Sequence of chain 1.B:
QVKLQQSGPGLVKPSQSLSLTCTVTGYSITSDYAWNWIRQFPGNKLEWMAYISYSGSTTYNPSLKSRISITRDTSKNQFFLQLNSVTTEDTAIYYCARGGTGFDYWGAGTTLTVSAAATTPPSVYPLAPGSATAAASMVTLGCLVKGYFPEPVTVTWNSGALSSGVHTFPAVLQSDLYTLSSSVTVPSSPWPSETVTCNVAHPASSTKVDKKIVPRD

Binding-site contacts:
Ligand atom OD2 contacts residue SER91 of chain 1.A at 2.9 Å (h-bond).
Ligand atom CG contacts residue TYR32 of chain 1.A at 3.4 Å (hydrophobic).
Ligand atom OD2 contacts residue THR101 of chain 1.B at 3.7 Å.
Ligand atom N contacts residue TYR51 of chain 1.B at 3.0 Å (h-bond).
Ligand atom CZ contacts residue LEU96 of chain 1.A at 3.6 Å (hydrophobic).
Ligand atom CG contacts residue SER91 of chain 1.A at 3.7 Å.
Ligand atom OD2 contacts residue GLY102 of chain 1.B at 3.2 Å (h-bond).
Ligand atom CE2 contacts residue ASN36 of chain 1.B at 3.3 Å.
Ligand atom CD2 contacts residue TYR51 of chain 1.B at 3.7 Å (hydrophobic).
Ligand atom OD2 contacts residue TYR32 of chain 1.A at 3.5 Å.
Ligand atom CA contacts residue ASP32 of chain 1.B at 3.3 Å.
Ligand atom N contacts residue SER91 of chain 1.A at 3.6 Å (h-bond).
Ligand atom CZ contacts residue GLY99 of chain 1.B at 3.7 Å.
Ligand atom CD contacts residue SER91 of chain 1.A at 3.7 Å.
Ligand atom OD2 contacts residue GLY100 of chain 1.B at 3.3 Å (h-bond).
Ligand atom C contacts residue TYR92 of chain 1.A at 3.7 Å (hydrophobic).
Ligand atom CD2 contacts residue ALA34 of chain 1.B at 3.6 Å (hydrophobic).
Ligand atom CE2 contacts residue LEU96 of chain 1.A at 3.8 Å (hydrophobic).
Ligand atom OD1 contacts residue GLY100 of chain 1.B at 3.2 Å (h-bond).
Ligand atom CD contacts residue TYR32 of chain 1.A at 3.4 Å (hydrophobic).
Ligand atom CG contacts residue GLY100 of chain 1.B at 3.1 Å.
Ligand atom O contacts residue TYR51 of chain 1.B at 3.4 Å (h-bond).
Ligand atom N contacts residue SER91 of chain 1.A at 2.9 Å (h-bond).
Ligand atom CE1 contacts residue GLY100 of chain 1.B at 3.5 Å.
Ligand atom CD1 contacts residue GLY100 of chain 1.B at 3.6 Å.
Ligand atom OD1 contacts residue TYR32 of chain 1.A at 3.3 Å.
Ligand atom N contacts residue TYR92 of chain 1.A at 3.3 Å (h-bond).
Ligand atom CA contacts residue SER91 of chain 1.A at 3.6 Å.
Ligand atom N contacts residue GLY100 of chain 1.B at 3.3 Å (h-bond).
Ligand atom CA contacts residue TYR51 of chain 1.B at 3.8 Å (hydrophobic).
Ligand atom CD1 contacts residue GLY99 of chain 1.B at 3.7 Å.
Ligand atom CZ contacts residue PHE103 of chain 1.B at 3.5 Å (hydrophobic).
Ligand atom CB contacts residue SER91 of chain 1.A at 3.5 Å.
Ligand atom CB contacts residue SER91 of chain 1.A at 3.1 Å.
Ligand atom CG contacts residue TYR32 of chain 1.A at 3.7 Å (hydrophobic).
Ligand atom CE1 contacts residue GLY99 of chain 1.B at 3.5 Å.
Ligand atom CB contacts residue TYR32 of chain 1.A at 3.8 Å (hydrophobic).
Ligand atom CB contacts residue ASP32 of chain 1.B at 3.0 Å.
Ligand atom CB contacts residue GLY100 of chain 1.B at 3.8 Å.
Ligand atom CB contacts residue TYR92 of chain 1.A at 3.1 Å (hydrophobic).

A small-molecule ligand and the protein it binds are described below.
Small molecule (SMILES): CC(C)C[C@H](NC(=O)[C@H](CCC(N)=O)NC(=O)[C@@H](N)Cc1cnc[nH]1)C(=O)N[C@@H](CC(=O)O)C(=O)N1CCC[C@H]1C(=O)N[C@@H](C)C(=O)N[C@@H](Cc1ccccc1)C(=O)NCC=O

Sequence of chain 1.A:
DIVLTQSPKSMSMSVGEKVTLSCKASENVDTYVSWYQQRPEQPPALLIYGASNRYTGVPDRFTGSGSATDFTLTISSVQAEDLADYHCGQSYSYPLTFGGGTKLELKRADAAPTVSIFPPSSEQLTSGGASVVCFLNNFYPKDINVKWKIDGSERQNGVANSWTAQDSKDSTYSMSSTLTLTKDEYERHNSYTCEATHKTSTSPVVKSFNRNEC